Sequence of chain 2.B:
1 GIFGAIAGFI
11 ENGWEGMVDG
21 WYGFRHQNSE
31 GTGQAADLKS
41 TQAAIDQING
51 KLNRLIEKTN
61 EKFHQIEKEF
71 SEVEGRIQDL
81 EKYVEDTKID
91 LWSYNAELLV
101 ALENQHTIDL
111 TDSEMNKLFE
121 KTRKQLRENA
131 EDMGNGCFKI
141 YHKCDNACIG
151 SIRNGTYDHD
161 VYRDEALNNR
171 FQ

Binding-site contacts:
Ligand atom C7 contacts residue THR34 of chain 2.A at 4.1 Å.
Ligand atom C6 contacts residue ASN49 of chain 2.B at 4.4 Å.
Ligand atom N2 contacts residue ASN32 of chain 2.A at 3.2 Å (h-bond).
Ligand atom C4 contacts residue TRP21 of chain 2.B at 4.4 Å (hydrophobic).
Ligand atom C4 contacts residue ILE45 of chain 2.B at 3.6 Å (hydrophobic).
Ligand atom C5 contacts residue ASN32 of chain 2.A at 3.4 Å.
Ligand atom O3 contacts residue ILE45 of chain 2.B at 4.4 Å.
Ligand atom C8 contacts residue THR34 of chain 2.A at 3.2 Å.
Ligand atom C7 contacts residue ASN32 of chain 2.A at 3.4 Å.
Ligand atom C1 contacts residue ALA33 of chain 2.A at 4.3 Å (hydrophobic).
Ligand atom O6 contacts residue ASN32 of chain 2.A at 3.3 Å (h-bond).
Ligand atom O7 contacts residue THR34 of chain 2.A at 4.4 Å.
Ligand atom O7 contacts residue ASN32 of chain 2.A at 3.1 Å (h-bond).
Ligand atom C6 contacts residue THR312 of chain 2.A at 3.5 Å.
Ligand atom O5 contacts residue THR312 of chain 2.A at 4.1 Å.
Ligand atom C5 contacts residue THR312 of chain 2.A at 4.3 Å.
Ligand atom C5 contacts residue TRP21 of chain 2.B at 4.2 Å (hydrophobic).
Ligand atom C2 contacts residue ASN32 of chain 2.A at 2.5 Å.
Ligand atom C4 contacts residue ASN32 of chain 2.A at 4.1 Å.
Ligand atom O5 contacts residue ALA33 of chain 2.A at 3.7 Å.
Ligand atom C6 contacts residue ILE45 of chain 2.B at 4.2 Å (hydrophobic).
Ligand atom O5 contacts residue THR312 of chain 2.A at 3.8 Å.
Ligand atom C5 contacts residue THR312 of chain 2.A at 3.6 Å.
Ligand atom O5 contacts residue ASN49 of chain 2.B at 4.2 Å.
Ligand atom C1 contacts residue THR312 of chain 2.A at 4.1 Å.
Ligand atom C6 contacts residue TRP21 of chain 2.B at 3.7 Å (hydrophobic).
Ligand atom O4 contacts residue ILE45 of chain 2.B at 3.2 Å.
Ligand atom C5 contacts residue ILE45 of chain 2.B at 4.5 Å (hydrophobic).
Ligand atom C1 contacts residue ASN32 of chain 2.A at 1.4 Å.
Ligand atom C6 contacts residue THR312 of chain 2.A at 3.3 Å.
Ligand atom O4 contacts residue ASN49 of chain 2.B at 3.1 Å (h-bond).
Ligand atom O5 contacts residue ASN32 of chain 2.A at 2.5 Å (h-bond).
Ligand atom O5 contacts residue LEU52 of chain 2.B at 4.2 Å.
Ligand atom C4 contacts residue ASN49 of chain 2.B at 4.4 Å.
Ligand atom O6 contacts residue THR312 of chain 2.A at 4.0 Å.
Ligand atom C6 contacts residue ASN32 of chain 2.A at 3.4 Å.
Ligand atom C3 contacts residue ASN32 of chain 2.A at 3.8 Å.
Ligand atom C6 contacts residue ILE48 of chain 2.B at 3.5 Å (hydrophobic).

Sequence of chain 2.A:
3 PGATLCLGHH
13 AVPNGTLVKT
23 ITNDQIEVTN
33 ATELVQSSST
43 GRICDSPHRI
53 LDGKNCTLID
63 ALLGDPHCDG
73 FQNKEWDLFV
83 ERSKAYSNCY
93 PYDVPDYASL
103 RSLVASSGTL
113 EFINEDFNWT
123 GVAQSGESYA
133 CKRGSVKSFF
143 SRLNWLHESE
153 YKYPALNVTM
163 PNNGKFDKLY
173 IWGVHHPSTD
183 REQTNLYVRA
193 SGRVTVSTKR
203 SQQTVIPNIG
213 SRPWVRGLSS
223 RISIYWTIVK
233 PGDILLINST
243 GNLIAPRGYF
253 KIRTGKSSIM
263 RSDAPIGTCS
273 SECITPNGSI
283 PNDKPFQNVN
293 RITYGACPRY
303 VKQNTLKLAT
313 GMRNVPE

This small molecule binds to this protein.
Small molecule (SMILES): CC(=O)N[C@H]1[C@H](O[C@H]2[C@H](O)[C@@H](NC(C)=O)CO[C@@H]2CO[C@@H]2O[C@@H](C)[C@@H](O)[C@@H](O)[C@@H]2O)O[C@H](CO)[C@@H](O)[C@@H]1O